Sequence of chain 14.D:
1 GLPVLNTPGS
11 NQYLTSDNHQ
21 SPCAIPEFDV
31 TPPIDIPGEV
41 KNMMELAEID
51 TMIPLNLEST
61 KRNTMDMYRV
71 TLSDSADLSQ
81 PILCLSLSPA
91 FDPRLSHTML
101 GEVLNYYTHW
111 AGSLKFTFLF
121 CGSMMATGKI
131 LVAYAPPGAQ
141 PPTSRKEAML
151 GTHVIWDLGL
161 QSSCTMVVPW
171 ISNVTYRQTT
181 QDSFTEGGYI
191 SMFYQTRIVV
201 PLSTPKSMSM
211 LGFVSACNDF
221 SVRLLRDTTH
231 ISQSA

Binding-site contacts:
Ligand atom O23 contacts residue TYR110 of chain 13.B at 3.5 Å.
Ligand atom C19 contacts residue TYR110 of chain 13.B at 3.8 Å (hydrophobic).
Ligand atom O23 contacts residue PHE236 of chain 13.B at 3.3 Å.
Ligand atom C7 contacts residue ILE25 of chain 13.D at 3.8 Å (hydrophobic).
Ligand atom C22 contacts residue PHE236 of chain 13.B at 3.3 Å (hydrophobic).
Ligand atom O24 contacts residue TYR110 of chain 13.B at 3.3 Å.
Ligand atom N4 contacts residue LEU239 of chain 13.B at 3.6 Å.
Ligand atom C12 contacts residue PHE236 of chain 13.B at 3.7 Å (hydrophobic).
Ligand atom C8 contacts residue TYR157 of chain 13.B at 3.4 Å (hydrophobic).
Ligand atom C3 contacts residue PRO179 of chain 13.B at 3.6 Å (hydrophobic).
Ligand atom O15 contacts residue MET130 of chain 13.B at 3.8 Å.
Ligand atom N3 contacts residue ILE192 of chain 13.B at 3.7 Å.
Ligand atom O24 contacts residue PHE236 of chain 13.B at 3.9 Å.
Ligand atom C3 contacts residue ALA24 of chain 13.D at 3.6 Å (hydrophobic).
Ligand atom N4 contacts residue ILE192 of chain 13.B at 3.6 Å.
Ligand atom C3 contacts residue TYR157 of chain 13.B at 3.4 Å (hydrophobic).
Ligand atom C19 contacts residue PHE236 of chain 13.B at 3.6 Å (hydrophobic).
Ligand atom C4 contacts residue TYR157 of chain 13.B at 3.5 Å (hydrophobic).
Ligand atom C11 contacts residue PHE132 of chain 13.B at 3.5 Å (hydrophobic).
Ligand atom C25 contacts residue THR109 of chain 13.B at 3.2 Å.
Ligand atom C8 contacts residue VAL194 of chain 13.B at 3.8 Å (hydrophobic).
Ligand atom C7 contacts residue TYR157 of chain 13.B at 3.5 Å (hydrophobic).
Ligand atom N6 contacts residue VAL194 of chain 13.B at 3.6 Å.
Ligand atom C21 contacts residue TYR203 of chain 13.B at 3.7 Å (hydrophobic).
Ligand atom C16 contacts residue MET130 of chain 13.B at 3.8 Å (hydrophobic).
Ligand atom C10 contacts residue PHE132 of chain 13.B at 3.7 Å (hydrophobic).
Ligand atom C22 contacts residue TYR110 of chain 13.B at 3.3 Å (hydrophobic).
Ligand atom C9 contacts residue VAL194 of chain 13.B at 3.8 Å (hydrophobic).
Ligand atom C1 contacts residue ILE181 of chain 13.B at 3.5 Å (hydrophobic).
Ligand atom O24 contacts residue THR109 of chain 13.B at 3.6 Å.
Ligand atom C13 contacts residue PHE236 of chain 13.B at 3.8 Å (hydrophobic).
Ligand atom C18 contacts residue TYR110 of chain 13.B at 3.8 Å (hydrophobic).
Ligand atom C4 contacts residue ALA24 of chain 13.D at 3.9 Å (hydrophobic).
Ligand atom C1 contacts residue ILE155 of chain 13.B at 3.8 Å (hydrophobic).
Ligand atom C10 contacts residue ILE108 of chain 13.B at 3.5 Å (hydrophobic).
Ligand atom C20 contacts residue PHE236 of chain 13.B at 3.4 Å (hydrophobic).
Ligand atom C17 contacts residue MET130 of chain 13.B at 3.7 Å (hydrophobic).
Ligand atom C13 contacts residue ILE108 of chain 13.B at 3.6 Å (hydrophobic).
Ligand atom C7 contacts residue VAL194 of chain 13.B at 3.6 Å (hydrophobic).
Ligand atom N3 contacts residue LEU239 of chain 13.B at 3.8 Å.

The small molecule below binds the protein below.
Small molecule (SMILES): CCOC(=O)c1ccc(OCCCC2CCN(c3ccc(C)nn3)CC2)cc1

Sequence of chain 13.B:
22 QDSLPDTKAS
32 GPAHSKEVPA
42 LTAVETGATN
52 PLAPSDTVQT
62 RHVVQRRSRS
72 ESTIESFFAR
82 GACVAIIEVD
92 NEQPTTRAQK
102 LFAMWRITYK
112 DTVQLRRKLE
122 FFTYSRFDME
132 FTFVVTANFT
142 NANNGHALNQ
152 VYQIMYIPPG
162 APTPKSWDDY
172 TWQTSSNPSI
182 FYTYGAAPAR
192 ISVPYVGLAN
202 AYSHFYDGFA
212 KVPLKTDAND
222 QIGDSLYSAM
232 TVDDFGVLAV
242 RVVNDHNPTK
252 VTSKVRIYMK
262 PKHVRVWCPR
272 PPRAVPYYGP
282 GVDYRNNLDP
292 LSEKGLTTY

Sequence of chain 13.D:
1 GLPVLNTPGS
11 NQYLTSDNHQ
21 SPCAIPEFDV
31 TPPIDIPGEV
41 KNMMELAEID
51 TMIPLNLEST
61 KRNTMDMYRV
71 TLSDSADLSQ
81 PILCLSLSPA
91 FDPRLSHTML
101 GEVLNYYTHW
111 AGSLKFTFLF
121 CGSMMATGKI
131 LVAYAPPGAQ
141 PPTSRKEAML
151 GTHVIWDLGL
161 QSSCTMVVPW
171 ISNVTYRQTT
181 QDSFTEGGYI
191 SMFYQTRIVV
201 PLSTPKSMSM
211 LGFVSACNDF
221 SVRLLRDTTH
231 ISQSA